Binding-site contacts:
Ligand atom NAP contacts residue ASP378 of chain 1.E at 3.1 Å (salt-bridge).
Ligand atom NAP contacts residue LYS293 of chain 1.E at 3.5 Å (salt-bridge).
Ligand atom OAE contacts residue GLY408 of chain 1.E at 3.2 Å (h-bond).
Ligand atom CAJ contacts residue GLY408 of chain 1.E at 3.6 Å.
Ligand atom CAV contacts residue GLY408 of chain 1.E at 3.6 Å.
Ligand atom CAU contacts residue ALA496 of chain 1.E at 3.7 Å (hydrophobic).
Ligand atom OAF contacts residue GLU380 of chain 1.E at 2.6 Å (salt-bridge).
Ligand atom O contacts residue ZN1 of chain 1.VA at 3.7 Å.
Ligand atom CAM contacts residue GLY408 of chain 1.E at 3.6 Å.
Ligand atom FAH contacts residue PHE502 of chain 1.E at 3.6 Å.
Ligand atom CAL contacts residue GLY408 of chain 1.E at 3.7 Å.
Ligand atom O contacts residue ZN1 of chain 1.XA at 2.2 Å.
Ligand atom CAY contacts residue GLY408 of chain 1.E at 3.5 Å.
Ligand atom C contacts residue ASP378 of chain 1.E at 3.1 Å.
Ligand atom OAF contacts residue ASP378 of chain 1.E at 2.9 Å (salt-bridge).
Ligand atom OAF contacts residue ASP298 of chain 1.E at 3.0 Å (salt-bridge).
Ligand atom FAI contacts residue MET311 of chain 1.E at 3.2 Å.
Ligand atom NAP contacts residue CO31 of chain 1.WA at 2.6 Å (h-bond).
Ligand atom O contacts residue ASP298 of chain 1.E at 3.0 Å (salt-bridge).
Ligand atom O contacts residue ASP378 of chain 1.E at 3.0 Å (salt-bridge).
Ligand atom FAI contacts residue PHE502 of chain 1.E at 3.1 Å.
Ligand atom FAH contacts residue LEU411 of chain 1.E at 3.7 Å.
Ligand atom NAP contacts residue ZN1 of chain 1.VA at 3.0 Å.
Ligand atom CAX contacts residue LEU411 of chain 1.E at 3.6 Å (hydrophobic).
Ligand atom FAG contacts residue GLY309 of chain 1.E at 3.2 Å.
Ligand atom OAF contacts residue CO31 of chain 1.WA at 2.8 Å (h-bond).
Ligand atom FAH contacts residue ALA496 of chain 1.E at 2.9 Å.
Ligand atom CAU contacts residue LEU411 of chain 1.E at 3.5 Å (hydrophobic).
Ligand atom C contacts residue ZN1 of chain 1.XA at 2.8 Å.
Ligand atom CA contacts residue LEU406 of chain 1.E at 3.2 Å (hydrophobic).
Ligand atom OAF contacts residue ZN1 of chain 1.VA at 1.9 Å.
Ligand atom OAE contacts residue THR407 of chain 1.E at 3.3 Å.
Ligand atom OAF contacts residue LYS293 of chain 1.E at 3.1 Å (salt-bridge).
Ligand atom C contacts residue ZN1 of chain 1.VA at 3.7 Å.
Ligand atom NAP contacts residue LEU406 of chain 1.E at 3.3 Å (h-bond).
Ligand atom OAF contacts residue ZN1 of chain 1.XA at 2.1 Å.
Ligand atom CAO contacts residue ALA496 of chain 1.E at 3.6 Å (hydrophobic).
Ligand atom NAP contacts residue ZN1 of chain 1.XA at 2.9 Å.
Ligand atom O contacts residue LYS305 of chain 1.E at 2.9 Å (salt-bridge).
Ligand atom FAG contacts residue MET311 of chain 1.E at 3.2 Å.

The protein below binds the small molecule below.
Small molecule (SMILES): CC(C)(C)C(=O)N[C@@H](C(=O)NO)c1ccc(-c2cc(F)c(F)c(F)c2)cc1

Sequence of chain 1.E:
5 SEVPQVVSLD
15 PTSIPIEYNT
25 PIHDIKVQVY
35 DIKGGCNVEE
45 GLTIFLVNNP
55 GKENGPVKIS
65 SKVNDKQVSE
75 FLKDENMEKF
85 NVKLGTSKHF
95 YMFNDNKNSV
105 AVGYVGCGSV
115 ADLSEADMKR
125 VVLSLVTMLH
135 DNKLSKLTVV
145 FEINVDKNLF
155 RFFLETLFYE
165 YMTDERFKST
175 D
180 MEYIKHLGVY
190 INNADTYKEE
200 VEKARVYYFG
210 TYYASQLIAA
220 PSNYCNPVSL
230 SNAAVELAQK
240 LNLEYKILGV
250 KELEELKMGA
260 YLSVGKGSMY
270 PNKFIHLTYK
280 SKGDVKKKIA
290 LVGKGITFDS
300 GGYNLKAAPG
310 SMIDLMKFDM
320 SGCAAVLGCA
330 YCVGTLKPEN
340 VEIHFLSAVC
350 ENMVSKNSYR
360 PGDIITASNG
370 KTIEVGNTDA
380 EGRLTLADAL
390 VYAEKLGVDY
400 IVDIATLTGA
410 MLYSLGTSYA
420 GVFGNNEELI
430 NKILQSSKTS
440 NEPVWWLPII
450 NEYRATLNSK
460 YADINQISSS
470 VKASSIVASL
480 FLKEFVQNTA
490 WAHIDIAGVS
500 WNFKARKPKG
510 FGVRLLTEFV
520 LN